Sequence of chain 12.A:
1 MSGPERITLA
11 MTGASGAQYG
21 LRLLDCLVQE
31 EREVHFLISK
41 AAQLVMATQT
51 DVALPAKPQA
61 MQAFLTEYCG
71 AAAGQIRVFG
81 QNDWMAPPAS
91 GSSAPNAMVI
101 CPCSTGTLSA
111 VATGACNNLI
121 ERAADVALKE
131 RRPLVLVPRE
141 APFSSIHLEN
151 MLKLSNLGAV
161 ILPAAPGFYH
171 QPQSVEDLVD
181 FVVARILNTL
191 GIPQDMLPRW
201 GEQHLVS

Binding-site contacts:
Ligand atom CAI contacts residue FMN1 of chain 10.C at 3.6 Å.
Ligand atom OAC contacts residue TYR169 of chain 10.A at 3.0 Å (h-bond).
Ligand atom CAF contacts residue FMN1 of chain 10.C at 3.4 Å.
Ligand atom OAH contacts residue TYR169 of chain 10.A at 3.8 Å.
Ligand atom CAG contacts residue SER90 of chain 3.A at 3.8 Å.
Ligand atom OAD contacts residue GLY91 of chain 3.A at 2.8 Å (h-bond).
Ligand atom OAC contacts residue ARG185 of chain 10.A at 3.1 Å (salt-bridge).
Ligand atom CAG contacts residue TYR169 of chain 10.A at 3.6 Å (hydrophobic).
Ligand atom CAA contacts residue TRP200 of chain 10.A at 3.7 Å (hydrophobic).
Ligand atom CAG contacts residue FMN1 of chain 10.C at 3.4 Å.
Ligand atom OAH contacts residue SER90 of chain 3.A at 2.8 Å (h-bond).
Ligand atom OAD contacts residue ARG185 of chain 10.A at 2.7 Å (salt-bridge).
Ligand atom OAD contacts residue SER90 of chain 3.A at 3.6 Å (h-bond).
Ligand atom PAJ contacts residue LYS129 of chain 3.A at 3.7 Å.
Ligand atom CAA contacts residue TRP84 of chain 3.A at 3.4 Å (hydrophobic).
Ligand atom OAH contacts residue ARG122 of chain 3.A at 3.4 Å (salt-bridge).
Ligand atom OAD contacts residue GLU140 of chain 12.A at 3.8 Å.
Ligand atom OAE contacts residue ARG122 of chain 3.A at 2.9 Å (salt-bridge).
Ligand atom OAE contacts residue LYS129 of chain 3.A at 3.8 Å.
Ligand atom OAH contacts residue GLY91 of chain 3.A at 3.9 Å.
Ligand atom CAF contacts residue ALA89 of chain 3.A at 3.5 Å (hydrophobic).
Ligand atom PAJ contacts residue ARG122 of chain 3.A at 3.8 Å.
Ligand atom CAA contacts residue ALA89 of chain 3.A at 3.8 Å (hydrophobic).
Ligand atom CAB contacts residue TRP200 of chain 10.A at 3.8 Å (hydrophobic).
Ligand atom CAA contacts residue FMN1 of chain 10.C at 3.6 Å.
Ligand atom CAF contacts residue SER90 of chain 3.A at 3.7 Å.
Ligand atom OAC contacts residue GLU140 of chain 12.A at 3.8 Å.
Ligand atom CAB contacts residue FMN1 of chain 10.C at 3.7 Å.
Ligand atom CAB contacts residue TYR169 of chain 10.A at 3.7 Å (hydrophobic).
Ligand atom PAJ contacts residue SER90 of chain 3.A at 3.7 Å.
Ligand atom CAI contacts residue SER90 of chain 3.A at 3.6 Å.
Ligand atom OAE contacts residue ARG139 of chain 12.A at 3.7 Å.
Ligand atom PAJ contacts residue TYR169 of chain 10.A at 3.8 Å.
Ligand atom PAJ contacts residue GLU140 of chain 12.A at 3.5 Å.
Ligand atom CAF contacts residue ARG122 of chain 3.A at 3.6 Å.
Ligand atom OAC contacts residue ARG139 of chain 12.A at 3.2 Å (salt-bridge).
Ligand atom CAG contacts residue ARG122 of chain 3.A at 3.7 Å.
Ligand atom OAE contacts residue GLU140 of chain 12.A at 2.4 Å (salt-bridge).
Ligand atom OAD contacts residue LYS129 of chain 3.A at 2.7 Å (salt-bridge).
Ligand atom PAJ contacts residue ARG185 of chain 10.A at 3.6 Å.

A small-molecule ligand and the protein it binds are described below.
Small molecule (SMILES): CC(C)=CCOP(=O)(O)O

Sequence of chain 3.A:
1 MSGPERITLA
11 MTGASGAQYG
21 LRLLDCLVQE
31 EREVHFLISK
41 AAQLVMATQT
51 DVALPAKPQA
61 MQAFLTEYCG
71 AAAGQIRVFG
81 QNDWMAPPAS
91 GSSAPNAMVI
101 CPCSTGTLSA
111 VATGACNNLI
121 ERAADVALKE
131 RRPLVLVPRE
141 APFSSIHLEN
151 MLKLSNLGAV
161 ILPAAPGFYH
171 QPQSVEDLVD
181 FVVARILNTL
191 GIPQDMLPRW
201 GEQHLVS

Sequence of chain 10.A:
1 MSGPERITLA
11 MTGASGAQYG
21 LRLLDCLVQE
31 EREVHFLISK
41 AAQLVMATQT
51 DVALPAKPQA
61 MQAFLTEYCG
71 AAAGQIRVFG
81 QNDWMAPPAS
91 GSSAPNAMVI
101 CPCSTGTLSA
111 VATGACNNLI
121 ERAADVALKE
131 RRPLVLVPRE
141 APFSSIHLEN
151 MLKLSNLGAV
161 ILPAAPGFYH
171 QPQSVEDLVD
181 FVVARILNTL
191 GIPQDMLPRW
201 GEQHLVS